Binding-site contacts:
Ligand atom C30 contacts residue ASP96 of chain 1.B at 3.6 Å.
Ligand atom C11 contacts residue GLN56 of chain 1.B at 3.4 Å.
Ligand atom F1 contacts residue PHE169 of chain 1.B at 3.3 Å.
Ligand atom O6 contacts residue ALA171 of chain 1.B at 3.2 Å.
Ligand atom S contacts residue HIS72 of chain 1.B at 3.7 Å.
Ligand atom C35 contacts residue TYR71 of chain 1.B at 3.5 Å (hydrophobic).
Ligand atom O1 contacts residue SER154 of chain 1.B at 3.0 Å (h-bond).
Ligand atom C2 contacts residue ARG170 of chain 1.B at 3.6 Å.
Ligand atom C26 contacts residue ASP183 of chain 1.B at 3.6 Å.
Ligand atom C38 contacts residue ARG170 of chain 1.B at 3.5 Å.
Ligand atom C33 contacts residue ASP96 of chain 1.B at 3.3 Å.
Ligand atom O1 contacts residue GLY152 of chain 1.B at 3.0 Å (h-bond).
Ligand atom O4 contacts residue ALA172 of chain 1.B at 3.2 Å (h-bond).
Ligand atom C8 contacts residue SER154 of chain 1.B at 2.9 Å.
Ligand atom C38 contacts residue ASP94 of chain 1.B at 3.6 Å.
Ligand atom C34 contacts residue TYR71 of chain 1.B at 3.4 Å (hydrophobic).
Ligand atom C12 contacts residue ALA171 of chain 1.B at 3.6 Å (hydrophobic).
Ligand atom O2 contacts residue GLN56 of chain 1.B at 2.6 Å (h-bond).
Ligand atom N4 contacts residue ASP96 of chain 1.B at 3.6 Å.
Ligand atom C14 contacts residue ALA172 of chain 1.B at 3.6 Å (hydrophobic).
Ligand atom O6 contacts residue ALA172 of chain 1.B at 3.0 Å (h-bond).
Ligand atom N3 contacts residue ALA172 of chain 1.B at 2.8 Å (h-bond).
Ligand atom O1 contacts residue SER153 of chain 1.B at 3.4 Å (h-bond).
Ligand atom N2 contacts residue SER154 of chain 1.B at 3.4 Å (h-bond).
Ligand atom O8 contacts residue ARG170 of chain 1.B at 3.3 Å.
Ligand atom C3 contacts residue HIS72 of chain 1.B at 3.5 Å.
Ligand atom C5 contacts residue SER154 of chain 1.B at 3.0 Å.
Ligand atom C11 contacts residue THR57 of chain 1.B at 3.3 Å.
Ligand atom C6 contacts residue SER154 of chain 1.B at 3.2 Å.
Ligand atom F1 contacts residue ALA172 of chain 1.B at 3.4 Å.
Ligand atom N1 contacts residue SER154 of chain 1.B at 2.9 Å (h-bond).
Ligand atom F1 contacts residue LEU150 of chain 1.B at 3.3 Å.
Ligand atom C21 contacts residue ALA172 of chain 1.B at 3.5 Å (hydrophobic).
Ligand atom N2 contacts residue HIS72 of chain 1.B at 2.8 Å (h-bond).
Ligand atom N1 contacts residue ARG170 of chain 1.B at 3.3 Å (salt-bridge).
Ligand atom N1 contacts residue HIS72 of chain 1.B at 3.5 Å (h-bond).
Ligand atom C27 contacts residue ARG170 of chain 1.B at 3.5 Å.
Ligand atom C33 contacts residue VAL93 of chain 1.B at 3.7 Å (hydrophobic).
Ligand atom C26 contacts residue ARG170 of chain 1.B at 3.7 Å.
Ligand atom O2 contacts residue HIS72 of chain 1.B at 3.1 Å.

The protein below binds the small molecule below.
Small molecule (SMILES): COc1ccc2c(O[C@@H]3C[C@@H](C(=O)N[C@@H](CC(F)F)C(=O)NS(=O)(=O)C4CC4)N(C(=O)[C@@H](NC(=O)OC(C)(C)C)C(C)(C)C)C3)cc(-c3ccccc3)nc2c1

Sequence of chain 1.B:
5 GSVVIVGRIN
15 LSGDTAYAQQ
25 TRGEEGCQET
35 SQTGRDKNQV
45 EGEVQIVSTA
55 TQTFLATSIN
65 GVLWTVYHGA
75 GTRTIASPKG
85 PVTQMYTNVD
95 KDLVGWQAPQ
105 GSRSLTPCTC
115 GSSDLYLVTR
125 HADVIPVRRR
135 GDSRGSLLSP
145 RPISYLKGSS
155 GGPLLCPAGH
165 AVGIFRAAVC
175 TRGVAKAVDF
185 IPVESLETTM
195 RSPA